Binding-site contacts:
Ligand atom C01 contacts residue ILE8 of chain 2.B at 3.7 Å (hydrophobic).
Ligand atom C14 contacts residue ILE8 of chain 2.B at 3.6 Å (hydrophobic).
Ligand atom S07 contacts residue PRO172 of chain 2.A at 4.4 Å.
Ligand atom C15 contacts residue ILE173 of chain 2.A at 3.6 Å (hydrophobic).
Ligand atom C14 contacts residue PRO172 of chain 2.A at 3.5 Å (hydrophobic).
Ligand atom N02 contacts residue LEU223 of chain 2.A at 3.9 Å.
Ligand atom O08 contacts residue PRO172 of chain 2.A at 3.2 Å.
Ligand atom C11 contacts residue PHE124 of chain 2.A at 4.1 Å (hydrophobic).
Ligand atom C01 contacts residue GLY10 of chain 2.B at 4.4 Å.
Ligand atom C15 contacts residue ILE8 of chain 2.B at 3.7 Å (hydrophobic).
Ligand atom C03 contacts residue ILE224 of chain 2.A at 3.6 Å (hydrophobic).
Ligand atom C11 contacts residue LYS127 of chain 2.A at 3.7 Å.
Ligand atom C10 contacts residue ASN47 of chain 2.A at 4.2 Å.
Ligand atom C11 contacts residue ILE173 of chain 2.A at 3.8 Å (hydrophobic).
Ligand atom C13 contacts residue LYS127 of chain 2.A at 1.4 Å.
Ligand atom N17 contacts residue ILE8 of chain 2.B at 3.8 Å.
Ligand atom C09 contacts residue ILE8 of chain 2.B at 4.3 Å (hydrophobic).
Ligand atom C01 contacts residue LEU223 of chain 2.A at 4.1 Å (hydrophobic).
Ligand atom C15 contacts residue PRO172 of chain 2.A at 3.4 Å (hydrophobic).
Ligand atom C14 contacts residue GLY176 of chain 2.A at 3.9 Å.
Ligand atom C01 contacts residue PRO9 of chain 2.B at 3.6 Å (hydrophobic).
Ligand atom C03 contacts residue ILE8 of chain 2.B at 3.4 Å (hydrophobic).
Ligand atom C04 contacts residue ILE224 of chain 2.A at 3.8 Å (hydrophobic).
Ligand atom C13 contacts residue ILE8 of chain 2.B at 4.0 Å (hydrophobic).
Ligand atom C03 contacts residue LEU223 of chain 2.A at 3.2 Å (hydrophobic).
Ligand atom C12 contacts residue ILE173 of chain 2.A at 3.7 Å (hydrophobic).
Ligand atom C04 contacts residue ILE8 of chain 2.B at 3.8 Å (hydrophobic).
Ligand atom C15 contacts residue ILE224 of chain 2.A at 3.9 Å (hydrophobic).
Ligand atom C09 contacts residue ILE173 of chain 2.A at 3.7 Å (hydrophobic).
Ligand atom N02 contacts residue ILE8 of chain 2.B at 3.4 Å.
Ligand atom C01 contacts residue LEU227 of chain 2.A at 4.4 Å (hydrophobic).
Ligand atom C10 contacts residue ILE173 of chain 2.A at 3.8 Å (hydrophobic).
Ligand atom C05 contacts residue ILE8 of chain 2.B at 4.0 Å (hydrophobic).
Ligand atom C12 contacts residue ILE8 of chain 2.B at 4.2 Å (hydrophobic).
Ligand atom C04 contacts residue LEU223 of chain 2.A at 3.9 Å (hydrophobic).
Ligand atom C14 contacts residue ILE173 of chain 2.A at 3.6 Å (hydrophobic).
Ligand atom O08 contacts residue ILE224 of chain 2.A at 3.9 Å.
Ligand atom C14 contacts residue LYS127 of chain 2.A at 2.8 Å.
Ligand atom C15 contacts residue LYS127 of chain 2.A at 4.2 Å.
Ligand atom C12 contacts residue LYS127 of chain 2.A at 2.5 Å.

Sequence of chain 2.B:
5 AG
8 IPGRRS

This protein binds this small molecule.
Small molecule (SMILES): Cc1ccc(S(=O)(=O)Nc2ccn(C)n2)cc1

Sequence of chain 2.A:
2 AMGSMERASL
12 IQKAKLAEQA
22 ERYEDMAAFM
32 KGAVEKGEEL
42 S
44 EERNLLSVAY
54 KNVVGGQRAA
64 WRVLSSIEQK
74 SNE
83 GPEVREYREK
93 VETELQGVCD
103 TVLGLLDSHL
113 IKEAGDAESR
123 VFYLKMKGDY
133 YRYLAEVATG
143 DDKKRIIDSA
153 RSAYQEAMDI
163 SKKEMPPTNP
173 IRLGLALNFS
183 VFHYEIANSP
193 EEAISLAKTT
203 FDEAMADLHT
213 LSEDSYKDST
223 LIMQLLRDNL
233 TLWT